This protein binds this small molecule.
Small molecule (SMILES): O=S(=O)(O)c1cccc2cccc(Nc3ccccc3)c12

Binding-site contacts:
Ligand atom C4 contacts residue LYS138 of chain 1.J at 3.9 Å.
Ligand atom C15 contacts residue 2AN1 of chain 1.CC at 4.1 Å.
Ligand atom O2 contacts residue GLU60 of chain 1.J at 3.6 Å.
Ligand atom C14 contacts residue 2AN1 of chain 1.CC at 3.4 Å.
Ligand atom C3 contacts residue ILE142 of chain 1.J at 3.9 Å (hydrophobic).
Ligand atom C7 contacts residue ALA37 of chain 1.J at 4.1 Å (hydrophobic).
Ligand atom C4 contacts residue ILE38 of chain 1.J at 3.7 Å (hydrophobic).
Ligand atom C7 contacts residue ALA58 of chain 1.J at 3.8 Å (hydrophobic).
Ligand atom C6 contacts residue LYS138 of chain 1.J at 4.0 Å.
Ligand atom C8 contacts residue LYS138 of chain 1.J at 4.1 Å.
Ligand atom C12 contacts residue 2AN1 of chain 1.CC at 3.3 Å.
Ligand atom C9 contacts residue LYS138 of chain 1.J at 4.0 Å.
Ligand atom N contacts residue 2AN1 of chain 1.CC at 3.7 Å.
Ligand atom C6 contacts residue ALA58 of chain 1.J at 4.2 Å (hydrophobic).
Ligand atom C10 contacts residue ALA37 of chain 1.J at 4.2 Å (hydrophobic).
Ligand atom C7 contacts residue LYS138 of chain 1.J at 4.1 Å.
Ligand atom C3 contacts residue ILE35 of chain 1.J at 4.0 Å (hydrophobic).
Ligand atom O2 contacts residue ALA37 of chain 1.J at 4.0 Å.
Ligand atom C6 contacts residue ILE38 of chain 1.J at 4.1 Å (hydrophobic).
Ligand atom C13 contacts residue 2AN1 of chain 1.CC at 3.3 Å.
Ligand atom O1 contacts residue ALA37 of chain 1.J at 3.5 Å.
Ligand atom C10 contacts residue LYS138 of chain 1.J at 3.9 Å.
Ligand atom C1 contacts residue LYS138 of chain 1.J at 4.0 Å.
Ligand atom C5 contacts residue LYS138 of chain 1.J at 3.9 Å.
Ligand atom C3 contacts residue LYS138 of chain 1.J at 3.7 Å.
Ligand atom C9 contacts residue ALA37 of chain 1.J at 3.6 Å (hydrophobic).
Ligand atom C4 contacts residue ILE142 of chain 1.J at 4.1 Å (hydrophobic).
Ligand atom O3 contacts residue 2AN1 of chain 1.CC at 3.5 Å.
Ligand atom C7 contacts residue GLU60 of chain 1.J at 4.0 Å.
Ligand atom C8 contacts residue ALA37 of chain 1.J at 3.6 Å (hydrophobic).
Ligand atom S contacts residue ALA37 of chain 1.J at 4.0 Å.
Ligand atom C2 contacts residue LYS138 of chain 1.J at 3.9 Å.
Ligand atom C16 contacts residue 2AN1 of chain 1.CC at 4.0 Å.
Ligand atom C16 contacts residue ILE35 of chain 1.J at 4.2 Å (hydrophobic).
Ligand atom C6 contacts residue 2AN1 of chain 1.ZB at 4.0 Å.
Ligand atom C7 contacts residue 2AN1 of chain 1.ZB at 3.9 Å.
Ligand atom C2 contacts residue ILE35 of chain 1.J at 4.0 Å (hydrophobic).
Ligand atom C11 contacts residue 2AN1 of chain 1.CC at 3.7 Å.
Ligand atom C8 contacts residue GLU60 of chain 1.J at 3.5 Å.
Ligand atom C1 contacts residue ILE35 of chain 1.J at 4.2 Å (hydrophobic).

Sequence of chain 1.J:
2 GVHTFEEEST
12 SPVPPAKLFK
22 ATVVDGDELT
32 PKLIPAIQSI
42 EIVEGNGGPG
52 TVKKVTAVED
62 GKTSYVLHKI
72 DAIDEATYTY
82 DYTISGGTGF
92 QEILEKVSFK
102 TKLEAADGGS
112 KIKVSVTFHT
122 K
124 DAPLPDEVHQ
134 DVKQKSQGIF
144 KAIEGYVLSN